Sequence of chain 1.A:
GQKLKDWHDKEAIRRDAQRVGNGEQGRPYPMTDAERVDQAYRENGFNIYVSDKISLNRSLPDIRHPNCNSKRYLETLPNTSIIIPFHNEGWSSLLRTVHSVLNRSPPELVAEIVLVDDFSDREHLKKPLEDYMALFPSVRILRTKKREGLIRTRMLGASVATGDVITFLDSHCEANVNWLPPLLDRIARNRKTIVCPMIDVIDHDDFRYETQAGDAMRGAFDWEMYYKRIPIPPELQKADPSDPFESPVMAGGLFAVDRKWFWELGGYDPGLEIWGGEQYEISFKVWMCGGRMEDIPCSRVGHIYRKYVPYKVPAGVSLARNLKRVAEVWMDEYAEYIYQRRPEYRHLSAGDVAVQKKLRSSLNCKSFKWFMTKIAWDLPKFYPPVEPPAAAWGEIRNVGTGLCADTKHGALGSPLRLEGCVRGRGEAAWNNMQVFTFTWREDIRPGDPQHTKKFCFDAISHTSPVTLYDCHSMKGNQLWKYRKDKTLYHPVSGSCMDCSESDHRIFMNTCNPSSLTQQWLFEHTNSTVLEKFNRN

Binding-site contacts:
Ligand atom C1 contacts residue ASN91 of chain 1.A at 1.5 Å.
Ligand atom C2 contacts residue ASN91 of chain 1.A at 2.5 Å.
Ligand atom O6 contacts residue ASN137 of chain 1.A at 2.4 Å (h-bond).
Ligand atom C1 contacts residue ASN137 of chain 1.A at 3.5 Å.
Ligand atom O5 contacts residue ASN91 of chain 1.A at 2.4 Å (h-bond).
Ligand atom O6 contacts residue PHE170 of chain 1.A at 4.4 Å.
Ligand atom C5 contacts residue HIS133 of chain 1.A at 3.6 Å.
Ligand atom C8 contacts residue ASN91 of chain 1.A at 3.8 Å.
Ligand atom C7 contacts residue ARG53 of chain 1.A at 4.1 Å.
Ligand atom C2 contacts residue PHE170 of chain 1.A at 4.4 Å (hydrophobic).
Ligand atom C5 contacts residue ASN91 of chain 1.A at 3.7 Å.
Ligand atom C7 contacts residue PHE170 of chain 1.A at 3.9 Å (hydrophobic).
Ligand atom C6 contacts residue LEU136 of chain 1.A at 4.4 Å (hydrophobic).
Ligand atom C8 contacts residue ARG53 of chain 1.A at 2.9 Å.
Ligand atom C1 contacts residue HIS133 of chain 1.A at 3.6 Å.
Ligand atom C8 contacts residue PHE170 of chain 1.A at 4.2 Å (hydrophobic).
Ligand atom C4 contacts residue ASN91 of chain 1.A at 4.2 Å.
Ligand atom C6 contacts residue ASN137 of chain 1.A at 3.4 Å.
Ligand atom N2 contacts residue ASN91 of chain 1.A at 3.0 Å (h-bond).
Ligand atom C3 contacts residue ASN91 of chain 1.A at 3.8 Å.
Ligand atom O6 contacts residue LEU136 of chain 1.A at 4.0 Å.
Ligand atom C5 contacts residue ASN137 of chain 1.A at 4.0 Å.
Ligand atom N2 contacts residue PHE170 of chain 1.A at 3.3 Å.
Ligand atom O5 contacts residue HIS133 of chain 1.A at 3.2 Å (h-bond).
Ligand atom C4 contacts residue ASN137 of chain 1.A at 4.4 Å.
Ligand atom C6 contacts residue HIS133 of chain 1.A at 3.8 Å.
Ligand atom C7 contacts residue ASN91 of chain 1.A at 3.3 Å.
Ligand atom O4 contacts residue PHE170 of chain 1.A at 4.2 Å.
Ligand atom C1 contacts residue PHE170 of chain 1.A at 4.4 Å (hydrophobic).
Ligand atom C8 contacts residue LEU169 of chain 1.A at 3.3 Å (hydrophobic).
Ligand atom O7 contacts residue ASN91 of chain 1.A at 3.8 Å.
Ligand atom C6 contacts residue PHE170 of chain 1.A at 3.7 Å (hydrophobic).
Ligand atom O5 contacts residue ASN137 of chain 1.A at 2.8 Å (h-bond).
Ligand atom C2 contacts residue ASN137 of chain 1.A at 4.5 Å.

The protein below binds the small molecule below.
Small molecule (SMILES): CC(=O)N[C@H]1[C@H](O[C@H]2[C@H](O)[C@@H](NC(C)=O)CO[C@@H]2CO)O[C@H](CO)[C@@H](O)[C@@H]1O